Binding-site contacts:
Ligand atom C2 contacts residue THR167 of chain 1.A at 3.7 Å.
Ligand atom C12 contacts residue PRO81 of chain 1.A at 3.7 Å (hydrophobic).
Ligand atom O1 contacts residue ASP75 of chain 1.A at 3.8 Å.
Ligand atom C2 contacts residue ASP75 of chain 1.A at 3.6 Å.
Ligand atom C14 contacts residue ARG78 of chain 1.A at 3.5 Å.
Ligand atom CL1 contacts residue ASN48 of chain 1.A at 3.6 Å.
Ligand atom C17 contacts residue ILE80 of chain 1.A at 3.8 Å (hydrophobic).
Ligand atom N2 contacts residue ILE80 of chain 1.A at 3.8 Å.
Ligand atom O3 contacts residue ARG138 of chain 1.A at 2.9 Å (salt-bridge).
Ligand atom C13 contacts residue ARG78 of chain 1.A at 3.7 Å.
Ligand atom N1 contacts residue THR167 of chain 1.A at 3.6 Å.
Ligand atom O4 contacts residue ARG78 of chain 1.A at 3.7 Å.
Ligand atom CL2 contacts residue VAL45 of chain 1.A at 3.8 Å.
Ligand atom C16 contacts residue GLU52 of chain 1.A at 3.7 Å.
Ligand atom S1 contacts residue GLU52 of chain 1.A at 3.4 Å.
Ligand atom C3 contacts residue ILE80 of chain 1.A at 3.8 Å (hydrophobic).
Ligand atom N1 contacts residue SER49 of chain 1.A at 3.8 Å.
Ligand atom C15 contacts residue ARG138 of chain 1.A at 3.7 Å.
Ligand atom O3 contacts residue ARG78 of chain 1.A at 3.6 Å (salt-bridge).
Ligand atom C16 contacts residue GLY79 of chain 1.A at 3.8 Å.
Ligand atom O1 contacts residue GLU52 of chain 1.A at 3.5 Å.
Ligand atom CL2 contacts residue VAL122 of chain 1.A at 3.6 Å.
Ligand atom C16 contacts residue PRO81 of chain 1.A at 3.7 Å (hydrophobic).
Ligand atom O1 contacts residue THR167 of chain 1.A at 3.5 Å (h-bond).
Ligand atom S1 contacts residue GLY79 of chain 1.A at 3.6 Å (h-bond).
Ligand atom C4 contacts residue ILE80 of chain 1.A at 3.8 Å (hydrophobic).
Ligand atom C15 contacts residue PRO81 of chain 1.A at 3.8 Å (hydrophobic).
Ligand atom C17 contacts residue ASN48 of chain 1.A at 3.3 Å.
Ligand atom C13 contacts residue PRO81 of chain 1.A at 3.6 Å (hydrophobic).
Ligand atom C15 contacts residue GLY79 of chain 1.A at 3.8 Å.
Ligand atom N1 contacts residue ASP75 of chain 1.A at 2.9 Å (salt-bridge).
Ligand atom C1 contacts residue SER49 of chain 1.A at 3.2 Å.
Ligand atom C18 contacts residue ASN48 of chain 1.A at 3.5 Å.
Ligand atom C3 contacts residue ASN48 of chain 1.A at 3.7 Å.
Ligand atom CL2 contacts residue VAL169 of chain 1.A at 3.8 Å.
Ligand atom CL1 contacts residue ILE80 of chain 1.A at 3.5 Å.
Ligand atom C6 contacts residue PRO81 of chain 1.A at 3.8 Å (hydrophobic).
Ligand atom C1 contacts residue ASP75 of chain 1.A at 3.5 Å.
Ligand atom C15 contacts residue ARG78 of chain 1.A at 3.5 Å.
Ligand atom C14 contacts residue ARG138 of chain 1.A at 3.8 Å.

Sequence of chain 1.A:
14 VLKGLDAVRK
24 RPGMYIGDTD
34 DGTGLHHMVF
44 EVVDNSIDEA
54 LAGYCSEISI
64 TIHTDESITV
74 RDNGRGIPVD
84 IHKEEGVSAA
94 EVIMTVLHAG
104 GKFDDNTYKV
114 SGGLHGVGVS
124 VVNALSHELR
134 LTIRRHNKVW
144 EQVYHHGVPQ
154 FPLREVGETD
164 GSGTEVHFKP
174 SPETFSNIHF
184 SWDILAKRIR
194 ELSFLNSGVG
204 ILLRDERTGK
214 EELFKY

A small-molecule ligand and the protein it binds are described below.
Small molecule (SMILES): Cc1[nH]c(C(=O)Nc2nc3c(N4CCOCC4)cc(C(=O)O)cc3s2)c(Cl)c1Cl